The small molecule below binds the protein below.
Small molecule (SMILES): CC(=O)N[C@@H]1[C@@H](O)[C@H](O)[C@@H](CO)O[C@H]1O

Binding-site contacts:
Ligand atom N2 contacts residue ASP370 of chain 1.A at 4.4 Å.
Ligand atom C3 contacts residue LEU369 of chain 1.A at 3.3 Å (hydrophobic).
Ligand atom O7 contacts residue LEU369 of chain 1.A at 4.4 Å.
Ligand atom C1 contacts residue LEU369 of chain 1.A at 3.8 Å (hydrophobic).
Ligand atom C5 contacts residue LEU369 of chain 1.A at 4.1 Å (hydrophobic).
Ligand atom C2 contacts residue LEU369 of chain 1.A at 3.3 Å (hydrophobic).
Ligand atom N2 contacts residue ASN353 of chain 1.A at 2.7 Å (h-bond).
Ligand atom C1 contacts residue GLN359 of chain 1.A at 4.0 Å.
Ligand atom C1 contacts residue ASN353 of chain 1.A at 1.1 Å.
Ligand atom C7 contacts residue LEU369 of chain 1.A at 3.2 Å (hydrophobic).
Ligand atom O6 contacts residue GLN359 of chain 1.A at 3.4 Å (h-bond).
Ligand atom C8 contacts residue LYS371 of chain 1.A at 3.8 Å.
Ligand atom O5 contacts residue GLN359 of chain 1.A at 3.5 Å (h-bond).
Ligand atom O3 contacts residue LEU369 of chain 1.A at 3.8 Å.
Ligand atom C6 contacts residue GLN359 of chain 1.A at 4.2 Å.
Ligand atom C8 contacts residue LEU369 of chain 1.A at 3.2 Å (hydrophobic).
Ligand atom N2 contacts residue LEU369 of chain 1.A at 2.3 Å (h-bond).
Ligand atom C4 contacts residue ASN353 of chain 1.A at 4.0 Å.
Ligand atom C8 contacts residue PHE374 of chain 1.A at 4.2 Å (hydrophobic).
Ligand atom C8 contacts residue ASN353 of chain 1.A at 4.4 Å.
Ligand atom N2 contacts residue PHE374 of chain 1.A at 4.5 Å.
Ligand atom C7 contacts residue ASN353 of chain 1.A at 3.3 Å.
Ligand atom C3 contacts residue ASN353 of chain 1.A at 3.5 Å.
Ligand atom C5 contacts residue ASN353 of chain 1.A at 3.4 Å.
Ligand atom C8 contacts residue ASP370 of chain 1.A at 3.9 Å.
Ligand atom O5 contacts residue ASN353 of chain 1.A at 2.2 Å (h-bond).
Ligand atom C5 contacts residue GLN359 of chain 1.A at 3.8 Å.
Ligand atom O7 contacts residue ASN353 of chain 1.A at 3.5 Å (h-bond).
Ligand atom C2 contacts residue ASN353 of chain 1.A at 2.3 Å.

Sequence of chain 1.A:
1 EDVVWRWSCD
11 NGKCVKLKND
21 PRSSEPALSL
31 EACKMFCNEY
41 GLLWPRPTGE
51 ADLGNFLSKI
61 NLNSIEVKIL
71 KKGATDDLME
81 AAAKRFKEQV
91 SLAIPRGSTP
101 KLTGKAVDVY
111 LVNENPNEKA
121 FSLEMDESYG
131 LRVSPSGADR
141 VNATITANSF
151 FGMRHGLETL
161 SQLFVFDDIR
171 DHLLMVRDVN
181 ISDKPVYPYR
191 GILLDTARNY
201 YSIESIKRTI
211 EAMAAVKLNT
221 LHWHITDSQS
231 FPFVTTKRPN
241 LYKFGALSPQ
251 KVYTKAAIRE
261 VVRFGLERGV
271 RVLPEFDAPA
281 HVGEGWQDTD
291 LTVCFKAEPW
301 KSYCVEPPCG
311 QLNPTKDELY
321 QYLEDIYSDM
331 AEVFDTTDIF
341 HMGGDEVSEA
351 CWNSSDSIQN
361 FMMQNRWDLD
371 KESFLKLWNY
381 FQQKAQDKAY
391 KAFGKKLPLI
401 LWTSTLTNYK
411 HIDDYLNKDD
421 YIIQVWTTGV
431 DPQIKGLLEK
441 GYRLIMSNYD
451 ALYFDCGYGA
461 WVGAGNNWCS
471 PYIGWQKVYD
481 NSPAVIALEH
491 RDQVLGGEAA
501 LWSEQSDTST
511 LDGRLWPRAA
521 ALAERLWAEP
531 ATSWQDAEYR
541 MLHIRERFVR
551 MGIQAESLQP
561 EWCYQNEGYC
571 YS